Sequence of chain 1.A:
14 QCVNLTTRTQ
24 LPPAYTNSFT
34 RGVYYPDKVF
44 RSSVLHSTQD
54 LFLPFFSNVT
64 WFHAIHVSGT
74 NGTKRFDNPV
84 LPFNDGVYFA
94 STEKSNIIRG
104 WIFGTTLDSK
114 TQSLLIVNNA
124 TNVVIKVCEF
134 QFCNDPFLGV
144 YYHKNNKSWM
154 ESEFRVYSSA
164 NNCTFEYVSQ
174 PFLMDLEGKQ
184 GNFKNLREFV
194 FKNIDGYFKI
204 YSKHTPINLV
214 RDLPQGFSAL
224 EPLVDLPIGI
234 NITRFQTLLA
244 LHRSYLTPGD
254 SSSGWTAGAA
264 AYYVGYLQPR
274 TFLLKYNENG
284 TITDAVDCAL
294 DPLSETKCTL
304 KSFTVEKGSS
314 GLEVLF

Binding-site contacts:
Ligand atom C8 contacts residue CYS15 of chain 1.A at 3.6 Å (hydrophobic).
Ligand atom C4 contacts residue ASN17 of chain 1.A at 4.2 Å.
Ligand atom O5 contacts residue ASN17 of chain 1.A at 2.3 Å (h-bond).
Ligand atom C1 contacts residue ASN17 of chain 1.A at 1.4 Å.
Ligand atom C2 contacts residue ASN17 of chain 1.A at 2.5 Å.
Ligand atom O7 contacts residue ASN17 of chain 1.A at 3.1 Å (h-bond).
Ligand atom C3 contacts residue ASN17 of chain 1.A at 3.8 Å.
Ligand atom C8 contacts residue ASN17 of chain 1.A at 4.5 Å.
Ligand atom C7 contacts residue ASN17 of chain 1.A at 3.2 Å.
Ligand atom O5 contacts residue ASN137 of chain 1.A at 3.9 Å.
Ligand atom C1 contacts residue ASN137 of chain 1.A at 4.0 Å.
Ligand atom N2 contacts residue ASN17 of chain 1.A at 3.0 Å (h-bond).
Ligand atom C5 contacts residue ASN137 of chain 1.A at 4.2 Å.
Ligand atom C5 contacts residue ASN17 of chain 1.A at 3.6 Å.

This small molecule binds to this protein.
Small molecule (SMILES): CC(=O)N[C@@H]1[C@@H](O)[C@H](O)[C@@H](CO)O[C@H]1O